Binding-site contacts:
Ligand atom C2 contacts residue ASN154 of chain 44.C at 2.4 Å.
Ligand atom C5 contacts residue HIS104 of chain 41.C at 3.1 Å.
Ligand atom C7 contacts residue GLU155 of chain 44.C at 4.2 Å.
Ligand atom C3 contacts residue ASN154 of chain 44.C at 3.8 Å.
Ligand atom O6 contacts residue HIS104 of chain 41.C at 4.4 Å.
Ligand atom C5 contacts residue ASN154 of chain 44.C at 3.7 Å.
Ligand atom C6 contacts residue ASN154 of chain 44.C at 3.8 Å.
Ligand atom C6 contacts residue HIS104 of chain 41.C at 3.3 Å.
Ligand atom C8 contacts residue ASN154 of chain 44.C at 3.6 Å.
Ligand atom C8 contacts residue GLU155 of chain 44.C at 3.6 Å.
Ligand atom O5 contacts residue ASN154 of chain 44.C at 2.4 Å (h-bond).
Ligand atom O7 contacts residue GLU155 of chain 44.C at 3.8 Å.
Ligand atom C5 contacts residue ASN154 of chain 44.C at 4.3 Å.
Ligand atom C4 contacts residue ASN154 of chain 44.C at 4.3 Å.
Ligand atom C8 contacts residue HIS104 of chain 41.C at 3.9 Å.
Ligand atom O5 contacts residue HIS104 of chain 41.C at 2.9 Å.
Ligand atom O5 contacts residue HIS104 of chain 41.C at 4.0 Å.
Ligand atom O7 contacts residue ASN154 of chain 44.C at 3.2 Å (h-bond).
Ligand atom C1 contacts residue HIS104 of chain 41.C at 3.6 Å.
Ligand atom C1 contacts residue ASN154 of chain 44.C at 1.4 Å.
Ligand atom N2 contacts residue ASN154 of chain 44.C at 2.8 Å (h-bond).
Ligand atom C7 contacts residue ASN154 of chain 44.C at 3.4 Å.
Ligand atom C1 contacts residue HIS104 of chain 41.C at 4.3 Å.

Sequence of chain 44.C:
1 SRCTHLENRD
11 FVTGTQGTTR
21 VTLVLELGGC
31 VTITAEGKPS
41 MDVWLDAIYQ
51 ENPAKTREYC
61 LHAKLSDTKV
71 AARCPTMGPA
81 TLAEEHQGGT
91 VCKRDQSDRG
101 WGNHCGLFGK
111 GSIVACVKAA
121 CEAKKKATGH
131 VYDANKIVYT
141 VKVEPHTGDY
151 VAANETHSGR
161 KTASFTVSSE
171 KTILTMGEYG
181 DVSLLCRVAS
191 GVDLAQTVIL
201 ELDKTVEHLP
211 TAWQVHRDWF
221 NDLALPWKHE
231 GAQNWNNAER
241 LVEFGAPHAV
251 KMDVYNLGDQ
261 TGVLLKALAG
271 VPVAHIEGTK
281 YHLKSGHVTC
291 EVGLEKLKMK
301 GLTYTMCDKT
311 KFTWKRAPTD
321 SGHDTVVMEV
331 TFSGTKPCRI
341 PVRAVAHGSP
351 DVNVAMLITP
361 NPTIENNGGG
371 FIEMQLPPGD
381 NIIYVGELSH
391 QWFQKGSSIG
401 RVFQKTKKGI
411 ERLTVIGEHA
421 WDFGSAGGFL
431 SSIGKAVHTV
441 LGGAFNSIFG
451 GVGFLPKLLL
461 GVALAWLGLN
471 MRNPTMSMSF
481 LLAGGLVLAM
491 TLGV

Sequence of chain 41.C:
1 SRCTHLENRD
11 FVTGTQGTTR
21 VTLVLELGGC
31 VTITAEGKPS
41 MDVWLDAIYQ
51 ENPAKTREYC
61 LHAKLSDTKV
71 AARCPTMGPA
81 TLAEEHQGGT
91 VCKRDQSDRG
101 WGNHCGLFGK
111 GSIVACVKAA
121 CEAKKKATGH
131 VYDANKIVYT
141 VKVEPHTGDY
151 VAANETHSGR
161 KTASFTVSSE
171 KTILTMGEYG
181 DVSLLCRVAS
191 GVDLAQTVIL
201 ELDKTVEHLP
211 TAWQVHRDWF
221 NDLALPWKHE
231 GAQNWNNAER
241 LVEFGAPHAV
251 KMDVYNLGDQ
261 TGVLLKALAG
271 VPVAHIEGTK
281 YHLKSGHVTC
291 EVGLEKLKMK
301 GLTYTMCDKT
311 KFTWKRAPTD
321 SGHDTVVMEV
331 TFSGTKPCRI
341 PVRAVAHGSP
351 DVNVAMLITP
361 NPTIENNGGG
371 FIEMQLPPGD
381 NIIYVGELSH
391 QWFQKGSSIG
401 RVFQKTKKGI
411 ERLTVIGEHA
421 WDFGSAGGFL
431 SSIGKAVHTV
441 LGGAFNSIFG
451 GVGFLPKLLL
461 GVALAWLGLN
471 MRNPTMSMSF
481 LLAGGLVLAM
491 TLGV

This small molecule binds to this protein.
Small molecule (SMILES): CC(=O)N[C@H]1[C@H](O[C@H]2[C@H](O)[C@@H](NC(C)=O)CO[C@@H]2CO[C@@H]2O[C@@H](C)[C@@H](O)[C@@H](O)[C@@H]2O)O[C@H](CO)[C@@H](O)[C@@H]1O